Binding-site contacts:
Ligand atom C4 contacts residue PRO203 of chain 60.A at 4.1 Å (hydrophobic).
Ligand atom C8 contacts residue HIS413 of chain 60.A at 3.9 Å.
Ligand atom C5 contacts residue PRO203 of chain 60.A at 4.0 Å (hydrophobic).
Ligand atom O3' contacts residue PRO414 of chain 60.A at 4.2 Å.
Ligand atom C4 contacts residue PRO203 of chain 60.A at 4.0 Å (hydrophobic).
Ligand atom C6 contacts residue SER415 of chain 60.A at 4.1 Å.
Ligand atom C5 contacts residue PRO203 of chain 60.A at 3.8 Å (hydrophobic).
Ligand atom N6 contacts residue GLY422 of chain 60.A at 3.3 Å (h-bond).
Ligand atom C6 contacts residue VAL202 of chain 60.A at 4.1 Å (hydrophobic).
Ligand atom C5 contacts residue ARG91 of chain 60.A at 4.2 Å.
Ligand atom N6 contacts residue GLY420 of chain 60.A at 3.7 Å.
Ligand atom C2 contacts residue GLY422 of chain 60.A at 3.2 Å.
Ligand atom C2 contacts residue PRO203 of chain 60.A at 4.0 Å (hydrophobic).
Ligand atom N1 contacts residue PRO203 of chain 60.A at 3.8 Å.
Ligand atom C6 contacts residue PRO203 of chain 60.A at 4.0 Å (hydrophobic).
Ligand atom N7 contacts residue SER415 of chain 60.A at 3.9 Å.
Ligand atom N4 contacts residue ASP201 of chain 60.A at 2.6 Å.
Ligand atom N1 contacts residue VAL202 of chain 60.A at 3.5 Å.
Ligand atom N6 contacts residue SER415 of chain 60.A at 3.8 Å.
Ligand atom N3 contacts residue ASP201 of chain 60.A at 4.2 Å.
Ligand atom N7 contacts residue ASN392 of chain 60.A at 4.2 Å.
Ligand atom OP2 contacts residue ASP409 of chain 18.A at 3.2 Å (salt-bridge).
Ligand atom N4 contacts residue VAL202 of chain 60.A at 2.9 Å (h-bond).
Ligand atom C4 contacts residue VAL202 of chain 60.A at 3.7 Å (hydrophobic).
Ligand atom C6 contacts residue GLY422 of chain 60.A at 3.7 Å.
Ligand atom N1 contacts residue PRO203 of chain 60.A at 4.2 Å.
Ligand atom N6 contacts residue PHE421 of chain 60.A at 3.8 Å.
Ligand atom N7 contacts residue HIS413 of chain 60.A at 4.2 Å.
Ligand atom C2 contacts residue VAL202 of chain 60.A at 4.1 Å (hydrophobic).
Ligand atom C2' contacts residue PRO414 of chain 60.A at 3.6 Å (hydrophobic).
Ligand atom C5 contacts residue VAL202 of chain 60.A at 3.6 Å (hydrophobic).
Ligand atom C1' contacts residue PRO203 of chain 60.A at 4.1 Å (hydrophobic).
Ligand atom C5 contacts residue ASP201 of chain 60.A at 3.3 Å.
Ligand atom N6 contacts residue VAL202 of chain 60.A at 4.2 Å.
Ligand atom C6 contacts residue PRO203 of chain 60.A at 4.0 Å (hydrophobic).
Ligand atom N1 contacts residue GLY422 of chain 60.A at 2.9 Å (h-bond).
Ligand atom C4 contacts residue ASP201 of chain 60.A at 3.5 Å.
Ligand atom C2' contacts residue PRO203 of chain 60.A at 3.3 Å (hydrophobic).
Ligand atom N7 contacts residue PRO203 of chain 60.A at 4.1 Å.
Ligand atom C2' contacts residue HIS413 of chain 60.A at 3.7 Å.

Sequence of chain 18.A:
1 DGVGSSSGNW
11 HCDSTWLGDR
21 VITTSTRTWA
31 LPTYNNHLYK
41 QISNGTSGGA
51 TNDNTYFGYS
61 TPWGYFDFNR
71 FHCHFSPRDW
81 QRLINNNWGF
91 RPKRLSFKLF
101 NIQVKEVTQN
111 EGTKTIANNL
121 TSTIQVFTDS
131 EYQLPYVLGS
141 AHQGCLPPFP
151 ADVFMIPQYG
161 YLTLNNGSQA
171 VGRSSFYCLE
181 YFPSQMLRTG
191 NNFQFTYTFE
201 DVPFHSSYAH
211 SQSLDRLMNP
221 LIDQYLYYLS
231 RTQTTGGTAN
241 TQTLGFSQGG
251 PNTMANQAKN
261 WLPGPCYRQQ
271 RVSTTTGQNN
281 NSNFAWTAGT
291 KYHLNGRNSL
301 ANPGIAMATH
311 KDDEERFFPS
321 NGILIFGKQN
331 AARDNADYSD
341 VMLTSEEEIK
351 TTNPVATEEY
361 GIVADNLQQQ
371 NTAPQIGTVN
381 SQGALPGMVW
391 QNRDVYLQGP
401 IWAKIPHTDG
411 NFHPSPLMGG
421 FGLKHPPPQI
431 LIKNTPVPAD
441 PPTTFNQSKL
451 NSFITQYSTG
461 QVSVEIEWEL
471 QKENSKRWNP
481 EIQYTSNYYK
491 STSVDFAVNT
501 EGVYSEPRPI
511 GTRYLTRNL

The small molecule below binds the protein below.
Small molecule (SMILES): Nc1ccn([C@H]2C[C@H](O[P](=O)(O)OC[C@H]3O[C@@H](n4cnc5c(N)ncnc54)C[C@@H]3O)[C@@H](CO)O2)c(=O)n1

Sequence of chain 60.A:
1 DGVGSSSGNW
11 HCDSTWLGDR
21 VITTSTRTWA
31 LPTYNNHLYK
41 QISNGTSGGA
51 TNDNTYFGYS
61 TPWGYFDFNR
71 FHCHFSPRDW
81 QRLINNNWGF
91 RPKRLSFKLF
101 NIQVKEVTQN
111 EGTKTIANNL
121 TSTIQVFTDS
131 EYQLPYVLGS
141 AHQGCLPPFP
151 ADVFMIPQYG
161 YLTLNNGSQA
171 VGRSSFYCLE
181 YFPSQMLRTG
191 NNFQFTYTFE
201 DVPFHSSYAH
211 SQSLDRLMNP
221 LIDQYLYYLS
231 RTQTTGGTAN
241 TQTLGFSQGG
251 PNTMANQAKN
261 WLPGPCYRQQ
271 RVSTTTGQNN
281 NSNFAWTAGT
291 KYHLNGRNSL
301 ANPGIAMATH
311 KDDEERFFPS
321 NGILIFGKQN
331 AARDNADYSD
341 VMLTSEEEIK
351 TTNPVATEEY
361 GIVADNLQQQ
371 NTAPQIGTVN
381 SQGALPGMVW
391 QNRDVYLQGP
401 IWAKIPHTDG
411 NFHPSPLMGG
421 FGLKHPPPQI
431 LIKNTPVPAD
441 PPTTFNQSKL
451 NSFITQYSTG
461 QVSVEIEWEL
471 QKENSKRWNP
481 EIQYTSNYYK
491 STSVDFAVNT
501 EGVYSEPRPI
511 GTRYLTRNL